Sequence of chain 1.C:
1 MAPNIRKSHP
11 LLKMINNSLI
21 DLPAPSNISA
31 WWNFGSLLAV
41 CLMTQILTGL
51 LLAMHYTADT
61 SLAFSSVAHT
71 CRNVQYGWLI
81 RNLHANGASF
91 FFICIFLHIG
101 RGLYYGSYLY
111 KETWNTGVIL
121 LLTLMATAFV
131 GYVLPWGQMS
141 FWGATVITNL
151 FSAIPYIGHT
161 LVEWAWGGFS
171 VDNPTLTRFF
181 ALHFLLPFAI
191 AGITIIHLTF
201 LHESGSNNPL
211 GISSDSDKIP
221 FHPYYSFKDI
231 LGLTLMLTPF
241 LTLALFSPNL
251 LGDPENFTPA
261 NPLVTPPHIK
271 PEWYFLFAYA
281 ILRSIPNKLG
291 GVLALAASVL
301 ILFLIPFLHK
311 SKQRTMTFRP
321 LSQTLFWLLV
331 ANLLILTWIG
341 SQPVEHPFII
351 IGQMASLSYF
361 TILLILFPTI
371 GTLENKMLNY

Binding-site contacts:
Ligand atom C2 contacts residue PHE275 of chain 1.C at 3.6 Å (hydrophobic).
Ligand atom C29 contacts residue TYR132 of chain 1.C at 3.4 Å (hydrophobic).
Ligand atom N37 contacts residue PHE129 of chain 1.C at 3.6 Å.
Ligand atom C24 contacts residue PRO271 of chain 1.C at 3.7 Å (hydrophobic).
Ligand atom C39 contacts residue ALA144 of chain 1.C at 3.4 Å (hydrophobic).
Ligand atom O38 contacts residue PHE129 of chain 1.C at 3.3 Å.
Ligand atom O36 contacts residue PRO271 of chain 1.C at 3.1 Å.
Ligand atom C6 contacts residue PHE275 of chain 1.C at 3.8 Å (hydrophobic).
Ligand atom C39 contacts residue GLY143 of chain 1.C at 3.7 Å.
Ligand atom C39 contacts residue PHE129 of chain 1.C at 3.2 Å (hydrophobic).
Ligand atom O31 contacts residue TYR132 of chain 1.C at 3.2 Å.
Ligand atom C21 contacts residue GLY143 of chain 1.C at 3.7 Å.
Ligand atom C11 contacts residue TYR279 of chain 1.C at 3.6 Å (hydrophobic).
Ligand atom O38 contacts residue TYR132 of chain 1.C at 3.7 Å.
Ligand atom O36 contacts residue GLU272 of chain 1.C at 2.8 Å (salt-bridge).
Ligand atom C32 contacts residue PHE275 of chain 1.C at 3.5 Å (hydrophobic).
Ligand atom O38 contacts residue GLY143 of chain 1.C at 3.5 Å.
Ligand atom N37 contacts residue TYR132 of chain 1.C at 3.1 Å.
Ligand atom C3 contacts residue PHE129 of chain 1.C at 3.8 Å (hydrophobic).
Ligand atom C16 contacts residue PHE129 of chain 1.C at 3.7 Å (hydrophobic).
Ligand atom C23 contacts residue LYS270 of chain 1.C at 3.6 Å.
Ligand atom O36 contacts residue PHE275 of chain 1.C at 3.6 Å.
Ligand atom C22 contacts residue LYS270 of chain 1.C at 3.4 Å.
Ligand atom C40 contacts residue PHE275 of chain 1.C at 3.5 Å (hydrophobic).
Ligand atom C1 contacts residue PHE275 of chain 1.C at 3.6 Å (hydrophobic).
Ligand atom C22 contacts residue PRO271 of chain 1.C at 3.5 Å (hydrophobic).
Ligand atom C11 contacts residue PHE275 of chain 1.C at 3.7 Å (hydrophobic).
Ligand atom C23 contacts residue PRO271 of chain 1.C at 3.5 Å (hydrophobic).
Ligand atom C23 contacts residue ILE269 of chain 1.C at 3.7 Å (hydrophobic).
Ligand atom O15 contacts residue ILE147 of chain 1.C at 3.3 Å.
Ligand atom O38 contacts residue ALA144 of chain 1.C at 3.6 Å.
Ligand atom C17 contacts residue PRO271 of chain 1.C at 3.6 Å (hydrophobic).
Ligand atom I1 contacts residue MET125 of chain 1.C at 3.0 Å.
Ligand atom C21 contacts residue PRO271 of chain 1.C at 3.6 Å (hydrophobic).
Ligand atom C22 contacts residue GLY143 of chain 1.C at 3.6 Å.
Ligand atom C32 contacts residue TYR274 of chain 1.C at 3.2 Å (hydrophobic).
Ligand atom O31 contacts residue PHE275 of chain 1.C at 3.7 Å.
Ligand atom C39 contacts residue VAL133 of chain 1.C at 3.3 Å (hydrophobic).
Ligand atom C16 contacts residue ILE147 of chain 1.C at 3.4 Å (hydrophobic).
Ligand atom C30 contacts residue TYR132 of chain 1.C at 3.6 Å (hydrophobic).

This small molecule binds to this protein.
Small molecule (SMILES): CO/N=C(/C(=O)OC)c1ccccc1COc1cc(C)c(I)cc1C